Binding-site contacts:
Ligand atom O4 contacts residue GLY43 of chain 1.B at 3.1 Å (h-bond).
Ligand atom O3 contacts residue GLY43 of chain 1.B at 3.2 Å (h-bond).
Ligand atom F2 contacts residue TRP124 of chain 1.B at 3.5 Å.
Ligand atom C18 contacts residue ASP237 of chain 1.B at 3.5 Å.
Ligand atom C20 contacts residue THR81 of chain 1.B at 3.5 Å.
Ligand atom C17 contacts residue ASP41 of chain 1.B at 3.3 Å.
Ligand atom F1 contacts residue GLN82 of chain 1.B at 2.7 Å.
Ligand atom C10 contacts residue GLY20 of chain 1.B at 3.2 Å.
Ligand atom C5 contacts residue GLY239 of chain 1.B at 3.5 Å.
Ligand atom C16 contacts residue ASP41 of chain 1.B at 3.5 Å.
Ligand atom C21 contacts residue GLY239 of chain 1.B at 3.4 Å.
Ligand atom C11 contacts residue GLY20 of chain 1.B at 3.4 Å.
Ligand atom O2 contacts residue GLN82 of chain 1.B at 3.1 Å (h-bond).
Ligand atom C12 contacts residue GLY20 of chain 1.B at 3.6 Å.
Ligand atom O2 contacts residue TYR80 of chain 1.B at 3.5 Å.
Ligand atom C27 contacts residue ASP237 of chain 1.B at 3.2 Å.
Ligand atom O2 contacts residue THR81 of chain 1.B at 3.2 Å (h-bond).
Ligand atom O4 contacts residue TYR207 of chain 1.B at 3.3 Å.
Ligand atom F1 contacts residue GLY83 of chain 1.B at 3.4 Å.
Ligand atom C3 contacts residue GLN82 of chain 1.B at 3.5 Å.
Ligand atom C8 contacts residue GLN82 of chain 1.B at 3.5 Å.
Ligand atom C18 contacts residue GLY43 of chain 1.B at 3.6 Å.
Ligand atom O3 contacts residue SER44 of chain 1.B at 3.4 Å.
Ligand atom O3 contacts residue ASP41 of chain 1.B at 2.7 Å (salt-bridge).
Ligand atom O1 contacts residue THR241 of chain 1.B at 2.8 Å (h-bond).
Ligand atom F1 contacts residue PHE117 of chain 1.B at 3.3 Å.
Ligand atom C34 contacts residue ARG137 of chain 1.B at 3.3 Å.
Ligand atom C9 contacts residue GLN82 of chain 1.B at 3.4 Å.
Ligand atom N3 contacts residue ASP237 of chain 1.B at 2.7 Å (salt-bridge).
Ligand atom O5 contacts residue THR241 of chain 1.B at 2.8 Å (h-bond).
Ligand atom N3 contacts residue GLY43 of chain 1.B at 2.9 Å (h-bond).
Ligand atom C24 contacts residue GLN82 of chain 1.B at 3.3 Å.
Ligand atom N2 contacts residue GLY239 of chain 1.B at 3.0 Å (h-bond).
Ligand atom C12 contacts residue THR241 of chain 1.B at 3.3 Å.
Ligand atom C17 contacts residue GLY239 of chain 1.B at 3.5 Å.
Ligand atom C37 contacts residue GLY239 of chain 1.B at 3.5 Å.
Ligand atom C37 contacts residue THR241 of chain 1.B at 3.5 Å.
Ligand atom C33 contacts residue PRO79 of chain 1.B at 3.3 Å (hydrophobic).
Ligand atom C11 contacts residue THR241 of chain 1.B at 3.5 Å.
Ligand atom C26 contacts residue THR81 of chain 1.B at 3.6 Å.

Sequence of chain 1.B:
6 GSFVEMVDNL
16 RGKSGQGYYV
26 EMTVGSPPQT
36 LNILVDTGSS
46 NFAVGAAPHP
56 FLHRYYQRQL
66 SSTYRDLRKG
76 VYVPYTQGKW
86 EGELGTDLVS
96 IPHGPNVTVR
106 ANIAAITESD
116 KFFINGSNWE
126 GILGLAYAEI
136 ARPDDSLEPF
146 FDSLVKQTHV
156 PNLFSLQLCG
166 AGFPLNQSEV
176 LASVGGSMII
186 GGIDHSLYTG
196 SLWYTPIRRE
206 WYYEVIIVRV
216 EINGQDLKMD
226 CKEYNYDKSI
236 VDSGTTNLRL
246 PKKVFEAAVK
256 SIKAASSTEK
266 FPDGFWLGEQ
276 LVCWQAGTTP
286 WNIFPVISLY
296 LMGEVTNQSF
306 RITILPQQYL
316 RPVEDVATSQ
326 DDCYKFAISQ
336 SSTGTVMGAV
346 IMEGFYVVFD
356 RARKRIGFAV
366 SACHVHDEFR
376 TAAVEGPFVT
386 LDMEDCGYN

A small-molecule ligand and the protein it binds are described below.
Small molecule (SMILES): COC[C@H]1CCCN1C(=O)c1cc(C)cc(C(=O)N[C@@H](Cc2cc(F)cc(F)c2)[C@H](O)[C@H]2C[C@@H](Oc3ccccc3)CN2)c1